Binding-site contacts:
Ligand atom C3 contacts residue ASN1131 of chain 1.C at 3.8 Å.
Ligand atom C5 contacts residue ASN1131 of chain 1.C at 3.7 Å.
Ligand atom N2 contacts residue ASN1131 of chain 1.C at 2.9 Å (h-bond).
Ligand atom C7 contacts residue ASN1131 of chain 1.C at 3.8 Å.
Ligand atom C4 contacts residue ASN1131 of chain 1.C at 4.2 Å.
Ligand atom O5 contacts residue ASN1131 of chain 1.C at 2.4 Å (h-bond).
Ligand atom O7 contacts residue ASN1131 of chain 1.C at 4.3 Å.
Ligand atom C2 contacts residue ASN1131 of chain 1.C at 2.5 Å.
Ligand atom C1 contacts residue ASN1131 of chain 1.C at 1.4 Å.

A protein and the small-molecule ligand that binds it are described below.
Small molecule (SMILES): CC(=O)N[C@@H]1[C@@H](O)[C@H](O)[C@@H](CO)O[C@H]1O

Sequence of chain 1.C:
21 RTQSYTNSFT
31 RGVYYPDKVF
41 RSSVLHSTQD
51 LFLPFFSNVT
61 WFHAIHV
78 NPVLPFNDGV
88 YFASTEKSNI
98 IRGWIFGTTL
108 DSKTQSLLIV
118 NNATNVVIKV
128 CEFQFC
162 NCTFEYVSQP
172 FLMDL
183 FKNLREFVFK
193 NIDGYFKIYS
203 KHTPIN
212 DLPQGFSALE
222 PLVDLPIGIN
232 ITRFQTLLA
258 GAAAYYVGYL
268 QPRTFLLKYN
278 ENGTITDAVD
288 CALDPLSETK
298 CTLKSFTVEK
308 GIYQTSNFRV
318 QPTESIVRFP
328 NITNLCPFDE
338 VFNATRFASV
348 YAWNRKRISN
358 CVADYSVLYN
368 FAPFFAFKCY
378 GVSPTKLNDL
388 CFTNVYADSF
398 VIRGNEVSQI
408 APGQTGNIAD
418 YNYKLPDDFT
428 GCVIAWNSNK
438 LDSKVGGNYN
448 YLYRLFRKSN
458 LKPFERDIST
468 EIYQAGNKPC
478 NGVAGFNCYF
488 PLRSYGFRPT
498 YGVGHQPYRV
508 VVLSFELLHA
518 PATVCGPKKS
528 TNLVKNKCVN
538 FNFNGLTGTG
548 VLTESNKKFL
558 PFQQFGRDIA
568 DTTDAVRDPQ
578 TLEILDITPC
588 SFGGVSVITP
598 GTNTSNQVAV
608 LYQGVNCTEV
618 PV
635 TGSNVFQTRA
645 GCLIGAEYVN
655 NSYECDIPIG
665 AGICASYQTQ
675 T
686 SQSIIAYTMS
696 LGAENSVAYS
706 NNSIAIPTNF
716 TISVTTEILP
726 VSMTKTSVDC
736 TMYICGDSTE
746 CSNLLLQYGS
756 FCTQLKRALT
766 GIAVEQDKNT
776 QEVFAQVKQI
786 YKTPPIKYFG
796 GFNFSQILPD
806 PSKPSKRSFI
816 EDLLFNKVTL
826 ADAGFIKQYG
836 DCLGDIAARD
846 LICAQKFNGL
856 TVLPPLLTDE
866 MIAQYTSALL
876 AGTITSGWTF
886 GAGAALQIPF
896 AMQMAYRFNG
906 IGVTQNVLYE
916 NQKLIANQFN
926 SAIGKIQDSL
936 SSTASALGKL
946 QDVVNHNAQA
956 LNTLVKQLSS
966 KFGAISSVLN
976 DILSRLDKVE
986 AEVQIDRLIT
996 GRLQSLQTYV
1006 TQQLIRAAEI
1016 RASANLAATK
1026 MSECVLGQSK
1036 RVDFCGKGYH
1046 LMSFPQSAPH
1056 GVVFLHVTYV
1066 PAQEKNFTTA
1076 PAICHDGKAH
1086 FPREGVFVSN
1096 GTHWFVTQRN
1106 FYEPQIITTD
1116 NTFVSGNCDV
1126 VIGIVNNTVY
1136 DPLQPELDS